A small-molecule ligand and the protein it binds are described below.
Small molecule (SMILES): OCc1c(F)c(F)c(F)c(F)c1F

Sequence of chain 1.A:
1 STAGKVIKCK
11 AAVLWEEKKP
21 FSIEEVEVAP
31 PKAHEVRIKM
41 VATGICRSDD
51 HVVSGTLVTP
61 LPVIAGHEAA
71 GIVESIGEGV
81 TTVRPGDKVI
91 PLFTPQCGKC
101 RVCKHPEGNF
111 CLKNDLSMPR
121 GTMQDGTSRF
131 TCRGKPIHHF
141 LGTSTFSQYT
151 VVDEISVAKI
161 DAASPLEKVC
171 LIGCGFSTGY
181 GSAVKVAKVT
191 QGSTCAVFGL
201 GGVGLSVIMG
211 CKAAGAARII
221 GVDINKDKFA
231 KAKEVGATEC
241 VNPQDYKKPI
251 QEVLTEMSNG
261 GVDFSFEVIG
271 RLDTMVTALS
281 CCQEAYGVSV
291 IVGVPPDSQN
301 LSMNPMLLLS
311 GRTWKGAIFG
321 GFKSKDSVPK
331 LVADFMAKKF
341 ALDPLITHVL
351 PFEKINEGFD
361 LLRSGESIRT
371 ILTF

Binding-site contacts:
Ligand atom F3 contacts residue LEU116 of chain 1.B at 3.8 Å.
Ligand atom C3 contacts residue VAL294 of chain 1.B at 3.4 Å (hydrophobic).
Ligand atom F2 contacts residue ILE318 of chain 1.B at 3.7 Å.
Ligand atom F6 contacts residue HIS67 of chain 1.B at 3.2 Å.
Ligand atom C2 contacts residue SER48 of chain 1.B at 3.9 Å.
Ligand atom C6 contacts residue SER48 of chain 1.B at 3.5 Å.
Ligand atom C7 contacts residue SER48 of chain 1.B at 3.4 Å.
Ligand atom C3 contacts residue LEU116 of chain 1.B at 3.7 Å (hydrophobic).
Ligand atom F5 contacts residue LEU57 of chain 1.B at 3.2 Å.
Ligand atom C5 contacts residue LEU141 of chain 1.B at 3.8 Å (hydrophobic).
Ligand atom C7 contacts residue NAJ1 of chain 1.L at 3.4 Å.
Ligand atom O1 contacts residue SER48 of chain 1.B at 2.5 Å (h-bond).
Ligand atom F3 contacts residue LEU309 of chain 1.A at 3.7 Å.
Ligand atom C7 contacts residue PHE93 of chain 1.B at 3.5 Å (hydrophobic).
Ligand atom C2 contacts residue VAL294 of chain 1.B at 3.5 Å (hydrophobic).
Ligand atom F4 contacts residue LEU116 of chain 1.B at 4.0 Å.
Ligand atom F6 contacts residue LEU141 of chain 1.B at 3.2 Å.
Ligand atom O1 contacts residue CYS46 of chain 1.B at 3.4 Å (h-bond).
Ligand atom C6 contacts residue LEU141 of chain 1.B at 3.7 Å (hydrophobic).
Ligand atom C4 contacts residue LEU57 of chain 1.B at 3.9 Å (hydrophobic).
Ligand atom F4 contacts residue LEU57 of chain 1.B at 3.3 Å.
Ligand atom F2 contacts residue NAJ1 of chain 1.L at 2.9 Å.
Ligand atom C7 contacts residue CYS174 of chain 1.B at 3.7 Å (hydrophobic).
Ligand atom F2 contacts residue VAL294 of chain 1.B at 3.5 Å.
Ligand atom O1 contacts residue ZN1 of chain 1.J at 1.9 Å.
Ligand atom O1 contacts residue CYS174 of chain 1.B at 3.4 Å (h-bond).
Ligand atom O1 contacts residue HIS67 of chain 1.B at 3.1 Å (h-bond).
Ligand atom C1 contacts residue PHE93 of chain 1.B at 4.0 Å (hydrophobic).
Ligand atom F3 contacts residue ILE318 of chain 1.B at 3.6 Å.
Ligand atom C4 contacts residue LEU116 of chain 1.B at 3.8 Å (hydrophobic).
Ligand atom C7 contacts residue ZN1 of chain 1.J at 2.9 Å.
Ligand atom F6 contacts residue SER48 of chain 1.B at 3.2 Å.
Ligand atom F3 contacts residue VAL294 of chain 1.B at 3.3 Å.
Ligand atom C1 contacts residue SER48 of chain 1.B at 3.4 Å.
Ligand atom O1 contacts residue NAJ1 of chain 1.L at 3.0 Å.
Ligand atom C5 contacts residue LEU57 of chain 1.B at 3.6 Å (hydrophobic).
Ligand atom F5 contacts residue PHE140 of chain 1.B at 3.3 Å.
Ligand atom C7 contacts residue HIS67 of chain 1.B at 3.6 Å.
Ligand atom F5 contacts residue LEU141 of chain 1.B at 3.4 Å.
Ligand atom F6 contacts residue ZN1 of chain 1.J at 4.0 Å.

Sequence of chain 1.B:
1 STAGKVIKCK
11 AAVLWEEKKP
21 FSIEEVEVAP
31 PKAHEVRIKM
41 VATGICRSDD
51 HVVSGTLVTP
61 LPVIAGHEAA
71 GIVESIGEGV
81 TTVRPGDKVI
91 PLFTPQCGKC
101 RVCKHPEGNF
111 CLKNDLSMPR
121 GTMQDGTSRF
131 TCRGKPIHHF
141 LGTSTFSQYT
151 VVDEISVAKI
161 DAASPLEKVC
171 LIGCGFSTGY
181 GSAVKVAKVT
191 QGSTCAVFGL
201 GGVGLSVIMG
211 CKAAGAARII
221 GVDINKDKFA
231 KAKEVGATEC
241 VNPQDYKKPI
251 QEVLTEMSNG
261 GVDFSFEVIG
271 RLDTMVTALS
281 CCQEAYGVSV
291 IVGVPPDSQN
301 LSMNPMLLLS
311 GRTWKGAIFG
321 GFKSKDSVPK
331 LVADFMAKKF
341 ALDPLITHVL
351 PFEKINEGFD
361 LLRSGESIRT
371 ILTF